Binding-site contacts:
Ligand atom O1 contacts residue GLY434 of chain 1.A at 3.8 Å.
Ligand atom O4 contacts residue THR438 of chain 1.A at 3.4 Å (h-bond).
Ligand atom O3P contacts residue ARG405 of chain 1.A at 2.7 Å (salt-bridge).
Ligand atom C6 contacts residue LEU347 of chain 1.A at 3.4 Å (hydrophobic).
Ligand atom O6 contacts residue THR348 of chain 1.A at 3.5 Å.
Ligand atom O4P contacts residue SER435 of chain 1.A at 3.2 Å (h-bond).
Ligand atom O5 contacts residue LEU347 of chain 1.A at 3.8 Å.
Ligand atom O4P contacts residue GLY436 of chain 1.A at 3.0 Å (h-bond).
Ligand atom O3 contacts residue TRP398 of chain 1.A at 3.7 Å.
Ligand atom O4P contacts residue SER353 of chain 1.A at 3.5 Å (h-bond).
Ligand atom O6 contacts residue THR349 of chain 1.A at 2.9 Å (h-bond).
Ligand atom O5P contacts residue THR350 of chain 1.A at 2.6 Å (h-bond).
Ligand atom C6 contacts residue THR438 of chain 1.A at 3.6 Å.
Ligand atom C5 contacts residue GLY434 of chain 1.A at 3.5 Å.
Ligand atom C6 contacts residue THR348 of chain 1.A at 3.8 Å.
Ligand atom O4 contacts residue TYR437 of chain 1.A at 2.9 Å (h-bond).
Ligand atom O3 contacts residue ARG432 of chain 1.A at 2.8 Å (salt-bridge).
Ligand atom O5P contacts residue THR348 of chain 1.A at 3.6 Å.
Ligand atom O4 contacts residue GLY434 of chain 1.A at 2.6 Å (h-bond).
Ligand atom O6P contacts residue THR348 of chain 1.A at 2.4 Å (h-bond).
Ligand atom O6P contacts residue SER353 of chain 1.A at 2.7 Å (h-bond).
Ligand atom P2 contacts residue THR349 of chain 1.A at 3.6 Å.
Ligand atom O5P contacts residue THR349 of chain 1.A at 3.5 Å (h-bond).
Ligand atom O2 contacts residue LEU347 of chain 1.A at 3.5 Å.
Ligand atom O1P contacts residue PRO433 of chain 1.A at 3.6 Å.
Ligand atom C3 contacts residue ARG432 of chain 1.A at 3.4 Å.
Ligand atom O3 contacts residue GLY430 of chain 1.A at 3.1 Å.
Ligand atom O2 contacts residue GLY430 of chain 1.A at 3.4 Å (h-bond).
Ligand atom C3 contacts residue GLY434 of chain 1.A at 3.5 Å.
Ligand atom O2P contacts residue ARG405 of chain 1.A at 2.5 Å (salt-bridge).
Ligand atom C4 contacts residue GLY434 of chain 1.A at 3.3 Å.
Ligand atom P2 contacts residue SER435 of chain 1.A at 3.5 Å.
Ligand atom O4 contacts residue GLY436 of chain 1.A at 3.6 Å.
Ligand atom O5P contacts residue SER435 of chain 1.A at 2.7 Å (h-bond).
Ligand atom P2 contacts residue SER353 of chain 1.A at 3.6 Å.
Ligand atom O3P contacts residue TRP398 of chain 1.A at 2.7 Å (h-bond).
Ligand atom P1 contacts residue ARG405 of chain 1.A at 3.5 Å.
Ligand atom O1P contacts residue GLY434 of chain 1.A at 2.9 Å (h-bond).
Ligand atom P2 contacts residue THR348 of chain 1.A at 3.4 Å.
Ligand atom C4 contacts residue THR438 of chain 1.A at 3.8 Å.

Sequence of chain 1.A:
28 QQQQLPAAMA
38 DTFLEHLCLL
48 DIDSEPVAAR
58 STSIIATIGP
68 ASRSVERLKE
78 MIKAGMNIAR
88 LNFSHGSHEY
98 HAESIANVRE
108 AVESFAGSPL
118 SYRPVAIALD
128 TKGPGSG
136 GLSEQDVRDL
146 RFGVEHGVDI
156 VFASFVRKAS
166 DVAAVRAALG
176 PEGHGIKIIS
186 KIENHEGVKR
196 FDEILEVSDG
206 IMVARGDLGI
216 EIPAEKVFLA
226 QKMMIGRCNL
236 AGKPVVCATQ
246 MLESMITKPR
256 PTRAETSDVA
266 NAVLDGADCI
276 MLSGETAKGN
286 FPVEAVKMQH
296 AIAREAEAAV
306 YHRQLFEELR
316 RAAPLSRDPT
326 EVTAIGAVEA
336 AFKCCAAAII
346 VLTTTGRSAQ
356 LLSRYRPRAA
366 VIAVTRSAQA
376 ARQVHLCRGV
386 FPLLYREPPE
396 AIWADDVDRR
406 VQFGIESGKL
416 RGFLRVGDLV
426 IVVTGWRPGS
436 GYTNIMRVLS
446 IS

This small molecule binds to this protein.
Small molecule (SMILES): O=P(O)(O)OC[C@H]1O[C@](O)(COP(=O)(O)O)[C@@H](O)[C@@H]1O